Binding-site contacts:
Ligand atom C28 contacts residue GLU35 of chain 1.A at 3.4 Å.
Ligand atom N16 contacts residue TYR115 of chain 1.A at 3.4 Å (h-bond).
Ligand atom C2 contacts residue GLU111 of chain 1.A at 3.2 Å.
Ligand atom C6 contacts residue PHE106 of chain 1.A at 3.6 Å (hydrophobic).
Ligand atom OLP contacts residue LYS69 of chain 1.A at 2.7 Å (salt-bridge).
Ligand atom C26 contacts residue TRP40 of chain 1.A at 3.7 Å (hydrophobic).
Ligand atom CB' contacts residue ASN71 of chain 1.A at 3.7 Å.
Ligand atom N29 contacts residue TRP40 of chain 1.A at 3.4 Å (h-bond).
Ligand atom N6 contacts residue GLU111 of chain 1.A at 3.1 Å (salt-bridge).
Ligand atom C4 contacts residue PHE106 of chain 1.A at 3.3 Å (hydrophobic).
Ligand atom OO' contacts residue TRP40 of chain 1.A at 3.2 Å (h-bond).
Ligand atom OLP contacts residue TRP40 of chain 1.A at 3.1 Å (h-bond).
Ligand atom N21 contacts residue TRP40 of chain 1.A at 3.6 Å.
Ligand atom N1 contacts residue GLU111 of chain 1.A at 2.5 Å (salt-bridge).
Ligand atom N11 contacts residue TYR115 of chain 1.A at 2.7 Å (h-bond).
Ligand atom N21 contacts residue GLN48 of chain 1.A at 3.2 Å (h-bond).
Ligand atom C2 contacts residue PHE106 of chain 1.A at 3.5 Å (hydrophobic).
Ligand atom C25 contacts residue TRP40 of chain 1.A at 3.5 Å (hydrophobic).
Ligand atom O2P contacts residue ARG135 of chain 1.A at 2.9 Å (salt-bridge).
Ligand atom C6 contacts residue GLU111 of chain 1.A at 3.5 Å.
Ligand atom C24 contacts residue TRP40 of chain 1.A at 3.3 Å (hydrophobic).
Ligand atom C5 contacts residue PHE106 of chain 1.A at 3.3 Å (hydrophobic).
Ligand atom N3 contacts residue PHE106 of chain 1.A at 3.4 Å.
Ligand atom N7 contacts residue PHE106 of chain 1.A at 3.6 Å.
Ligand atom O3P contacts residue ARG135 of chain 1.A at 2.9 Å (salt-bridge).
Ligand atom N6 contacts residue PHE106 of chain 1.A at 3.7 Å.
Ligand atom N26 contacts residue GLN48 of chain 1.A at 3.1 Å (h-bond).
Ligand atom O4' contacts residue PHE106 of chain 1.A at 3.5 Å.
Ligand atom P2 contacts residue LYS69 of chain 1.A at 3.6 Å.
Ligand atom O4' contacts residue TYR104 of chain 1.A at 3.6 Å.
Ligand atom N1 contacts residue PHE106 of chain 1.A at 3.7 Å.
Ligand atom C28 contacts residue TRP40 of chain 1.A at 3.3 Å (hydrophobic).
Ligand atom N26 contacts residue ASN45 of chain 1.A at 3.0 Å (h-bond).
Ligand atom N26 contacts residue TRP40 of chain 1.A at 3.7 Å.
Ligand atom C16 contacts residue TYR115 of chain 1.A at 3.4 Å (hydrophobic).
Ligand atom C12 contacts residue TYR115 of chain 1.A at 3.6 Å (hydrophobic).
Ligand atom N27 contacts residue TRP40 of chain 1.A at 3.4 Å.
Ligand atom OO' contacts residue GLY38 of chain 1.A at 3.4 Å.
Ligand atom C22 contacts residue TRP40 of chain 1.A at 3.6 Å (hydrophobic).
Ligand atom C2 contacts residue ASP102 of chain 1.A at 3.5 Å.

The protein below binds the small molecule below.
Small molecule (SMILES): Nc1ncnc2c1ncn2[C@@H]1O[C@H](CO[P](=O)(O)O[C@@H]2[C@H](O)[C@@H](CO[P](=O)(O)O[C@@H]3[C@H](O)[C@@H](COP(=O)(O)O)O[C@H]3n3cnc4c(N)ncnc43)O[C@H]2n2cnc3c(N)ncnc32)[C@@H](O)[C@H]1O

Sequence of chain 1.A:
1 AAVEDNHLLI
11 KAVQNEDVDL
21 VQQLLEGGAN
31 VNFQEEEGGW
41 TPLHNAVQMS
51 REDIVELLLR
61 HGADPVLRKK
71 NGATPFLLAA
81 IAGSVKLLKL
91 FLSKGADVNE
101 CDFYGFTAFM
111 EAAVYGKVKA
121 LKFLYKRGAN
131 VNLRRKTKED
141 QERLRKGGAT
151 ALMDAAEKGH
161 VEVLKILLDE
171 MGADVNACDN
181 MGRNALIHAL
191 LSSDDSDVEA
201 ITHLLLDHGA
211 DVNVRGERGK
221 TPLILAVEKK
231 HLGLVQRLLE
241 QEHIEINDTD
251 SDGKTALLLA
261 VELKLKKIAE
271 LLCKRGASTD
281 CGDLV